Sequence of chain 1.B:
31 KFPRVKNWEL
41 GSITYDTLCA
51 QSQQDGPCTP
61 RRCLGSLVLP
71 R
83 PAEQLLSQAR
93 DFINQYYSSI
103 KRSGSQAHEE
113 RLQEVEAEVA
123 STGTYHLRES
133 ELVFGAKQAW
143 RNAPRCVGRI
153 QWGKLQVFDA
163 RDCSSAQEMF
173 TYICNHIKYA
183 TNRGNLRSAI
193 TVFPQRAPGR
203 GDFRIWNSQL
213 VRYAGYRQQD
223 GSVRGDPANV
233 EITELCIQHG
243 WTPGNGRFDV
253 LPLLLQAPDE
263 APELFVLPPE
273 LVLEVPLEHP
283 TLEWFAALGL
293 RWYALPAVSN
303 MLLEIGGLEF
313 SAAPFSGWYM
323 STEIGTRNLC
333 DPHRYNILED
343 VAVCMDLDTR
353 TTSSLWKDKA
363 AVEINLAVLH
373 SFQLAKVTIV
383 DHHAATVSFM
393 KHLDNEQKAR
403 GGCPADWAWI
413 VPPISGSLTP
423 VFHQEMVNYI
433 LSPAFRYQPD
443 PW

Binding-site contacts:
Ligand atom C13 contacts residue HEM1 of chain 1.C at 3.4 Å.
Ligand atom C07 contacts residue PHE317 of chain 1.A at 3.5 Å (hydrophobic).
Ligand atom N02 contacts residue GLU325 of chain 1.A at 2.9 Å (salt-bridge).
Ligand atom C02 contacts residue GLU325 of chain 1.A at 3.7 Å.
Ligand atom N11 contacts residue HEM1 of chain 1.C at 3.6 Å (h-bond).
Ligand atom N22 contacts residue ARG147 of chain 1.A at 3.8 Å.
Ligand atom C09 contacts residue VAL300 of chain 1.A at 3.5 Å (hydrophobic).
Ligand atom C23 contacts residue LEU69 of chain 1.A at 3.8 Å (hydrophobic).
Ligand atom N11 contacts residue GLN211 of chain 1.A at 3.7 Å.
Ligand atom C17 contacts residue GOL1 of chain 1.E at 3.5 Å.
Ligand atom C02 contacts residue TRP320 of chain 1.A at 3.7 Å (hydrophobic).
Ligand atom C12 contacts residue GLN211 of chain 1.A at 3.4 Å.
Ligand atom C23 contacts residue TYR439 of chain 1.A at 3.4 Å (hydrophobic).
Ligand atom C17 contacts residue HEM1 of chain 1.C at 3.3 Å.
Ligand atom C02 contacts residue HEM1 of chain 1.C at 3.5 Å.
Ligand atom C26 contacts residue HEM1 of chain 1.C at 3.6 Å.
Ligand atom C07 contacts residue GLY319 of chain 1.A at 3.8 Å.
Ligand atom C15 contacts residue HEM1 of chain 1.C at 3.3 Å.
Ligand atom N02 contacts residue TYR321 of chain 1.A at 3.6 Å.
Ligand atom C03 contacts residue HEM1 of chain 1.C at 3.2 Å.
Ligand atom N22 contacts residue HEM1 of chain 1.C at 3.1 Å (h-bond).
Ligand atom C07 contacts residue PRO298 of chain 1.A at 3.8 Å (hydrophobic).
Ligand atom C06 contacts residue GLU325 of chain 1.A at 3.5 Å.
Ligand atom C12 contacts residue HEM1 of chain 1.C at 3.6 Å.
Ligand atom C07 contacts residue HEM1 of chain 1.C at 3.6 Å.
Ligand atom N02 contacts residue TRP320 of chain 1.A at 2.7 Å (h-bond).
Ligand atom N21 contacts residue HEM1 of chain 1.C at 2.7 Å (h-bond).
Ligand atom C08 contacts residue GLU325 of chain 1.A at 3.2 Å.
Ligand atom C27 contacts residue TRP38 of chain 1.B at 3.7 Å (hydrophobic).
Ligand atom N01 contacts residue GLU325 of chain 1.A at 2.7 Å (salt-bridge).
Ligand atom C23 contacts residue VAL68 of chain 1.A at 3.7 Å (hydrophobic).
Ligand atom C14 contacts residue HEM1 of chain 1.C at 3.3 Å.
Ligand atom N02 contacts residue HEM1 of chain 1.C at 3.2 Å.
Ligand atom C16 contacts residue GOL1 of chain 1.E at 3.8 Å.
Ligand atom C22 contacts residue TYR439 of chain 1.A at 3.8 Å (hydrophobic).
Ligand atom C16 contacts residue HEM1 of chain 1.C at 3.5 Å.
Ligand atom C18 contacts residue GOL1 of chain 1.E at 3.8 Å.
Ligand atom C22 contacts residue HEM1 of chain 1.C at 3.4 Å.
Ligand atom C08 contacts residue HEM1 of chain 1.C at 3.7 Å.
Ligand atom C18 contacts residue HEM1 of chain 1.C at 3.8 Å.

The protein below binds the small molecule below.
Small molecule (SMILES): Cc1cc(N)nc(CCc2cncc(CCc3cc(C)cc(N)n3)c2)c1

Sequence of chain 1.A:
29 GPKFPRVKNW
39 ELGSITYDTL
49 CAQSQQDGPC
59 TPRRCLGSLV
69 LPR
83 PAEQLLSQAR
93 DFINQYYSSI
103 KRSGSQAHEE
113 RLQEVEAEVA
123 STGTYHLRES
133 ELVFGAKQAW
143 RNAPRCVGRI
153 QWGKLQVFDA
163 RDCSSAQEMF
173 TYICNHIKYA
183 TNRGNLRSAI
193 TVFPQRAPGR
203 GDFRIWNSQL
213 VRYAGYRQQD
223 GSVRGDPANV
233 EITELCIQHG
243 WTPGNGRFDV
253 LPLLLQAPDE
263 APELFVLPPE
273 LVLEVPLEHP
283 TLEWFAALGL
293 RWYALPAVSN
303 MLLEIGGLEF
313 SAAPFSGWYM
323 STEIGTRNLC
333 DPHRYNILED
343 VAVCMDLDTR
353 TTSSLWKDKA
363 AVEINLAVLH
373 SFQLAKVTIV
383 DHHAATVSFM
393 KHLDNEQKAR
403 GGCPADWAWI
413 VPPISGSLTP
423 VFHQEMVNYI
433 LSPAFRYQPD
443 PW